Binding-site contacts:
Ligand atom O5 contacts residue PHE180 of chain 1.A at 4.2 Å.
Ligand atom C6 contacts residue PHE183 of chain 1.A at 3.8 Å (hydrophobic).
Ligand atom O2 contacts residue K4N1 of chain 1.J at 4.4 Å.
Ligand atom O4 contacts residue PHE180 of chain 1.A at 3.7 Å.
Ligand atom O6 contacts residue PHE183 of chain 1.A at 3.3 Å (h-bond).
Ligand atom O6 contacts residue THR181 of chain 1.A at 2.8 Å (h-bond).
Ligand atom O6 contacts residue LYS163 of chain 1.A at 3.0 Å (salt-bridge).
Ligand atom C6 contacts residue THR181 of chain 1.A at 3.2 Å.
Ligand atom C6 contacts residue LYS163 of chain 1.A at 4.0 Å.
Ligand atom C1 contacts residue LYS163 of chain 1.A at 4.0 Å.
Ligand atom O5 contacts residue LYS163 of chain 1.A at 3.4 Å.
Ligand atom C5 contacts residue LYS163 of chain 1.A at 4.3 Å.
Ligand atom C6 contacts residue ASN182 of chain 1.A at 4.4 Å.
Ligand atom C5 contacts residue THR181 of chain 1.A at 3.7 Å.
Ligand atom O1 contacts residue K4N1 of chain 1.J at 4.4 Å.
Ligand atom O4 contacts residue THR181 of chain 1.A at 2.7 Å (h-bond).
Ligand atom C1 contacts residue K4N1 of chain 1.J at 3.9 Å.
Ligand atom C4 contacts residue THR181 of chain 1.A at 3.2 Å.
Ligand atom O6 contacts residue ASN182 of chain 1.A at 3.1 Å (h-bond).
Ligand atom C6 contacts residue PHE180 of chain 1.A at 3.5 Å (hydrophobic).
Ligand atom O4 contacts residue ASP179 of chain 1.A at 4.0 Å.
Ligand atom C5 contacts residue PHE180 of chain 1.A at 3.8 Å (hydrophobic).

This small molecule binds to this protein.
Small molecule (SMILES): OC[C@H]1O[C@H](O)[C@H](O)[C@@H](O)[C@@H]1O

Sequence of chain 1.A:
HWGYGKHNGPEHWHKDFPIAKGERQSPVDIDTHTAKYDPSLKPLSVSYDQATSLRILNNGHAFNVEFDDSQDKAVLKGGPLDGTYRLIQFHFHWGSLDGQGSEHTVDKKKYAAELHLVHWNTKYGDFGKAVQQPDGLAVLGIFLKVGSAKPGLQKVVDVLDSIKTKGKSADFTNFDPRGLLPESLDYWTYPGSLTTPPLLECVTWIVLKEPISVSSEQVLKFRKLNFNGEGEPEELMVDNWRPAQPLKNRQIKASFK